Binding-site contacts:
Ligand atom C18 contacts residue GLY219 of chain 1.A at 3.8 Å.
Ligand atom O30 contacts residue HIS46 of chain 1.A at 3.4 Å (h-bond).
Ligand atom O27 contacts residue HIS46 of chain 1.A at 3.5 Å (h-bond).
Ligand atom C17 contacts residue GLY221 of chain 1.A at 3.5 Å.
Ligand atom C1 contacts residue PG61 of chain 1.C at 3.4 Å.
Ligand atom O24 contacts residue ASP192 of chain 1.A at 3.2 Å (salt-bridge).
Ligand atom C16 contacts residue GLY221 of chain 1.A at 3.0 Å.
Ligand atom O30 contacts residue PG61 of chain 1.C at 3.7 Å.
Ligand atom O23 contacts residue VAL216 of chain 1.A at 3.6 Å.
Ligand atom C17 contacts residue TRP218 of chain 1.A at 3.6 Å (hydrophobic).
Ligand atom O13 contacts residue HIS46 of chain 1.A at 2.6 Å.
Ligand atom C4 contacts residue PG61 of chain 1.C at 3.5 Å.
Ligand atom O13 contacts residue HIS94 of chain 1.A at 3.4 Å (h-bond).
Ligand atom O24 contacts residue GLY219 of chain 1.A at 3.4 Å.
Ligand atom O12 contacts residue PG61 of chain 1.C at 3.6 Å.
Ligand atom C10 contacts residue SER198 of chain 1.A at 3.7 Å.
Ligand atom O24 contacts residue SER193 of chain 1.A at 3.8 Å.
Ligand atom O29 contacts residue GLN195 of chain 1.A at 3.6 Å (h-bond).
Ligand atom C10 contacts residue SER217 of chain 1.A at 3.3 Å.
Ligand atom C10 contacts residue PG61 of chain 1.C at 3.8 Å.
Ligand atom C9 contacts residue HIS46 of chain 1.A at 3.3 Å.
Ligand atom C3 contacts residue PG61 of chain 1.C at 3.6 Å.
Ligand atom C2 contacts residue PG61 of chain 1.C at 3.6 Å.
Ligand atom C9 contacts residue SER217 of chain 1.A at 3.9 Å.
Ligand atom C19 contacts residue TRP218 of chain 1.A at 3.9 Å (hydrophobic).
Ligand atom C16 contacts residue TRP218 of chain 1.A at 3.7 Å (hydrophobic).
Ligand atom O24 contacts residue GLY221 of chain 1.A at 3.4 Å (h-bond).
Ligand atom O13 contacts residue SER217 of chain 1.A at 3.6 Å (h-bond).
Ligand atom C9 contacts residue PG61 of chain 1.C at 3.7 Å.
Ligand atom O27 contacts residue SER217 of chain 1.A at 2.0 Å (h-bond).
Ligand atom O27 contacts residue SER198 of chain 1.A at 3.4 Å (h-bond).
Ligand atom C5 contacts residue GLN195 of chain 1.A at 3.5 Å.
Ligand atom C17 contacts residue GLY219 of chain 1.A at 3.1 Å.
Ligand atom C11 contacts residue PG61 of chain 1.C at 3.7 Å.
Ligand atom C15 contacts residue GLY219 of chain 1.A at 2.9 Å.
Ligand atom O27 contacts residue TRP218 of chain 1.A at 3.0 Å.
Ligand atom C14 contacts residue GLY219 of chain 1.A at 3.8 Å.
Ligand atom C18 contacts residue TRP218 of chain 1.A at 3.9 Å (hydrophobic).
Ligand atom C16 contacts residue GLY219 of chain 1.A at 2.7 Å.
Ligand atom O23 contacts residue SER193 of chain 1.A at 2.8 Å (h-bond).

Sequence of chain 1.A:
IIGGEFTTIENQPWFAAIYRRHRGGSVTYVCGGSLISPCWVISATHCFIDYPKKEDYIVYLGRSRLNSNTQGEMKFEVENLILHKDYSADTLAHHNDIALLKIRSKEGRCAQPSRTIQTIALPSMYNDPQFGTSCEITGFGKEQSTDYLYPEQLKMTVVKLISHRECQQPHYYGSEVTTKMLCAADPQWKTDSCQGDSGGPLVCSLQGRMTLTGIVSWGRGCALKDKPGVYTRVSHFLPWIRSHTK

This protein binds this small molecule.
Small molecule (SMILES): O=c1c(O)c(-c2ccc(O)c(O)c2)oc2cc(O)cc(O)c12